Sequence of chain 1.A:
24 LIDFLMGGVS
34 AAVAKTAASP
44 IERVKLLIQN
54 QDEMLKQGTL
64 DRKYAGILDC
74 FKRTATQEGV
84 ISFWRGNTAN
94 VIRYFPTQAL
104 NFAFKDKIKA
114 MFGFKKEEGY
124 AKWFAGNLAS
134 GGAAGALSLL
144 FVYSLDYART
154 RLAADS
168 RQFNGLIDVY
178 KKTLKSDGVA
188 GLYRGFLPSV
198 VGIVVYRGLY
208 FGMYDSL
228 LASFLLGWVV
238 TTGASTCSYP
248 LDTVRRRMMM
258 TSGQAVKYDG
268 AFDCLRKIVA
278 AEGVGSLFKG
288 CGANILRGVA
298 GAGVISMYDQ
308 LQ

The small molecule below binds the protein below.
Small molecule (SMILES): C=C1[C@@H]2CC[C@H]3[C@]4(C)C[C@H](O[C@@H]5O[C@H](CO)[C@@H](OS(=O)(=O)O)[C@H](OS(=O)(=O)O)[C@H]5OC(=O)CC(C)C)CC(C(=O)O)(C(=O)O)[C@H]4CC[C@]3(C2)[C@H]1O

Binding-site contacts:
Ligand atom O7 contacts residue ASN104 of chain 1.A at 3.5 Å (h-bond).
Ligand atom O6 contacts residue LYS108 of chain 1.A at 3.5 Å (salt-bridge).
Ligand atom O9 contacts residue ARG204 of chain 1.A at 3.2 Å (salt-bridge).
Ligand atom C10 contacts residue SER141 of chain 1.A at 3.8 Å.
Ligand atom O7 contacts residue LYS108 of chain 1.A at 3.1 Å (salt-bridge).
Ligand atom O11 contacts residue PHE208 of chain 1.A at 3.9 Å.
Ligand atom C31 contacts residue GLY199 of chain 1.A at 3.5 Å.
Ligand atom S2 contacts residue ARG204 of chain 1.A at 3.9 Å.
Ligand atom C40 contacts residue GLY199 of chain 1.A at 3.6 Å.
Ligand atom O10 contacts residue LYS108 of chain 1.A at 3.4 Å (salt-bridge).
Ligand atom C32 contacts residue GLY199 of chain 1.A at 3.6 Å.
Ligand atom O12 contacts residue PHE208 of chain 1.A at 3.9 Å.
Ligand atom C33 contacts residue ASP249 of chain 1.A at 3.7 Å.
Ligand atom S1 contacts residue LYS108 of chain 1.A at 3.9 Å.
Ligand atom C35 contacts residue ARG252 of chain 1.A at 3.7 Å.
Ligand atom O24 contacts residue LYS38 of chain 1.A at 3.9 Å.
Ligand atom C27 contacts residue ARG252 of chain 1.A at 3.6 Å.
Ligand atom O21 contacts residue ARG253 of chain 1.A at 3.9 Å.
Ligand atom C38 contacts residue ARG96 of chain 1.A at 3.2 Å.
Ligand atom C35 contacts residue ASP249 of chain 1.A at 3.5 Å.
Ligand atom O21 contacts residue ARG252 of chain 1.A at 2.8 Å (salt-bridge).
Ligand atom C40 contacts residue PRO195 of chain 1.A at 3.9 Å (hydrophobic).
Ligand atom C36 contacts residue ASP249 of chain 1.A at 3.7 Å.
Ligand atom C32 contacts residue TYR203 of chain 1.A at 3.9 Å (hydrophobic).
Ligand atom O12 contacts residue ARG204 of chain 1.A at 3.3 Å (salt-bridge).
Ligand atom C10 contacts residue ARG96 of chain 1.A at 3.5 Å.
Ligand atom O11 contacts residue ARG204 of chain 1.A at 3.4 Å (salt-bridge).
Ligand atom C28 contacts residue ASP249 of chain 1.A at 3.9 Å.
Ligand atom C40 contacts residue LEU248 of chain 1.A at 3.8 Å (hydrophobic).
Ligand atom O9 contacts residue LYS108 of chain 1.A at 3.4 Å (salt-bridge).
Ligand atom C32 contacts residue SER245 of chain 1.A at 3.6 Å.
Ligand atom C34 contacts residue ASP249 of chain 1.A at 3.6 Å.
Ligand atom C27 contacts residue ARG253 of chain 1.A at 3.8 Å.
Ligand atom O1 contacts residue TYR203 of chain 1.A at 3.8 Å.
Ligand atom O25 contacts residue ARG96 of chain 1.A at 2.7 Å (salt-bridge).
Ligand atom C40 contacts residue ASP249 of chain 1.A at 3.5 Å.
Ligand atom C31 contacts residue ILE200 of chain 1.A at 3.9 Å (hydrophobic).
Ligand atom O21 contacts residue ASP249 of chain 1.A at 2.4 Å (salt-bridge).
Ligand atom O24 contacts residue ARG96 of chain 1.A at 3.0 Å (salt-bridge).
Ligand atom C27 contacts residue ASP249 of chain 1.A at 3.9 Å.